A small-molecule ligand and the protein it binds are described below.
Small molecule (SMILES): O=P(O)(O)OC[C@H]1O[C@H](O[C@H]2O[C@H](CO)[C@@H](O)[C@H](O)[C@H]2O)[C@H](O)[C@@H](O)[C@@H]1O

Sequence of chain 2.A:
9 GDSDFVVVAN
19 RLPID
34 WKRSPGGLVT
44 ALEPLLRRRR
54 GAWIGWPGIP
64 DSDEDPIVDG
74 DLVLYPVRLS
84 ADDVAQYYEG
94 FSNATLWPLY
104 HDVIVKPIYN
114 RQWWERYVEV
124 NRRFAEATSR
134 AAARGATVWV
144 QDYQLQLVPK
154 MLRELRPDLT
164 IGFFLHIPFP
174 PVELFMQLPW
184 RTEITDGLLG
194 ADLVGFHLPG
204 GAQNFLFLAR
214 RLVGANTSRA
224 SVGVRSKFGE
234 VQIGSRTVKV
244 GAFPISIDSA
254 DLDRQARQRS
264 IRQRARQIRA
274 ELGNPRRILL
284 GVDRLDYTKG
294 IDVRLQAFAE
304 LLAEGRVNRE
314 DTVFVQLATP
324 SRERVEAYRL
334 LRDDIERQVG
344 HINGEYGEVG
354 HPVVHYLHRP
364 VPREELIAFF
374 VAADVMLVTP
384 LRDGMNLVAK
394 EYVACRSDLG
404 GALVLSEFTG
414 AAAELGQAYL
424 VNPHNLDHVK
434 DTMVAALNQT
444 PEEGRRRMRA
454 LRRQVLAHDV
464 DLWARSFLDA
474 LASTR

Binding-site contacts:
Ligand atom P contacts residue TYR91 of chain 2.A at 3.5 Å.
Ligand atom O5 contacts residue HIS169 of chain 2.A at 3.3 Å.
Ligand atom O3P contacts residue GLN147 of chain 2.A at 2.9 Å (h-bond).
Ligand atom O3P contacts residue ARG325 of chain 2.A at 3.5 Å (salt-bridge).
Ligand atom C3 contacts residue NHE1 of chain 2.C at 3.7 Å.
Ligand atom O2 contacts residue ASP386 of chain 2.A at 3.7 Å.
Ligand atom O3P contacts residue TYR91 of chain 2.A at 3.6 Å.
Ligand atom C6 contacts residue HIS169 of chain 2.A at 3.7 Å.
Ligand atom O3P contacts residue TYR146 of chain 2.A at 2.5 Å (h-bond).
Ligand atom O4 contacts residue ASN389 of chain 2.A at 3.0 Å (h-bond).
Ligand atom O3 contacts residue MET388 of chain 2.A at 2.9 Å (h-bond).
Ligand atom O6 contacts residue ILE248 of chain 2.A at 3.4 Å.
Ligand atom O4 contacts residue LEU390 of chain 2.A at 3.8 Å.
Ligand atom O6 contacts residue HIS169 of chain 2.A at 2.9 Å (h-bond).
Ligand atom O3 contacts residue ARG287 of chain 2.A at 2.5 Å (salt-bridge).
Ligand atom O2P contacts residue GLN147 of chain 2.A at 3.6 Å.
Ligand atom P contacts residue GLN147 of chain 2.A at 3.6 Å.
Ligand atom O2P contacts residue TYR91 of chain 2.A at 2.5 Å (h-bond).
Ligand atom C3 contacts residue ASP386 of chain 2.A at 3.7 Å.
Ligand atom O1P contacts residue ARG325 of chain 2.A at 2.7 Å (salt-bridge).
Ligand atom O4 contacts residue NHE1 of chain 2.C at 2.5 Å (h-bond).
Ligand atom C5 contacts residue NHE1 of chain 2.C at 3.5 Å.
Ligand atom P contacts residue ARG325 of chain 2.A at 3.6 Å.
Ligand atom O4 contacts residue MET388 of chain 2.A at 3.4 Å.
Ligand atom C3 contacts residue NHE1 of chain 2.C at 3.9 Å.
Ligand atom O2 contacts residue NHE1 of chain 2.C at 3.0 Å (h-bond).
Ligand atom O2 contacts residue TRP100 of chain 2.A at 3.7 Å.
Ligand atom O1P contacts residue TYR91 of chain 2.A at 3.6 Å (h-bond).
Ligand atom O3P contacts residue ASN96 of chain 2.A at 3.8 Å.
Ligand atom C4 contacts residue MET388 of chain 2.A at 3.9 Å (hydrophobic).
Ligand atom O1 contacts residue NHE1 of chain 2.C at 3.5 Å (h-bond).
Ligand atom O4 contacts residue ARG287 of chain 2.A at 3.8 Å.
Ligand atom O6 contacts residue HIS200 of chain 2.A at 3.1 Å (h-bond).
Ligand atom O3 contacts residue ASP386 of chain 2.A at 2.6 Å (salt-bridge).
Ligand atom O3 contacts residue ASN389 of chain 2.A at 3.3 Å (h-bond).
Ligand atom C2 contacts residue NHE1 of chain 2.C at 3.9 Å.
Ligand atom O3 contacts residue GLY387 of chain 2.A at 3.2 Å (h-bond).
Ligand atom C6 contacts residue TRP100 of chain 2.A at 3.7 Å (hydrophobic).
Ligand atom C4 contacts residue NHE1 of chain 2.C at 3.4 Å.
Ligand atom C2 contacts residue HIS169 of chain 2.A at 3.4 Å.